Sequence of chain 2.C:
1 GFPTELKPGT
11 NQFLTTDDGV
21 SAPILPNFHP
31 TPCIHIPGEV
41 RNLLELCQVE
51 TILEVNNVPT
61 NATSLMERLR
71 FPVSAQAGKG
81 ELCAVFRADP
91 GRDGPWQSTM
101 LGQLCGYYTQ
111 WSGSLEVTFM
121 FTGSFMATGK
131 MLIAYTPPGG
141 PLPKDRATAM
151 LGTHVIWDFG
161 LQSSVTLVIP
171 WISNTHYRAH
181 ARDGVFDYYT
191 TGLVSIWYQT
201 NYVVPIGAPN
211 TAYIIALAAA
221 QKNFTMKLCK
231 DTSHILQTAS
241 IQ

A small-molecule ligand and the protein it binds are described below.
Small molecule (SMILES): CCO/N=C/c1ccc(OCC[C@@H](C)CCN2CCN(c3ccnc(N)c3)C2=O)cc1

Binding-site contacts:
Ligand atom CAS contacts residue TYR201 of chain 1.A at 3.7 Å (hydrophobic).
Ligand atom CAK contacts residue PHE155 of chain 1.A at 2.9 Å (hydrophobic).
Ligand atom NAC contacts residue ALA275 of chain 1.A at 3.5 Å.
Ligand atom CAJ contacts residue PHE135 of chain 1.A at 3.1 Å (hydrophobic).
Ligand atom CAA contacts residue SER178 of chain 1.A at 3.5 Å.
Ligand atom CAF contacts residue GLN202 of chain 1.A at 3.5 Å.
Ligand atom CBA contacts residue ILE111 of chain 1.A at 3.7 Å (hydrophobic).
Ligand atom CAG contacts residue ASN228 of chain 1.A at 3.3 Å.
Ligand atom OAD contacts residue ILE113 of chain 1.A at 3.1 Å (h-bond).
Ligand atom CAG contacts residue GLN202 of chain 1.A at 3.5 Å.
Ligand atom CAB contacts residue PHE131 of chain 1.A at 3.8 Å (hydrophobic).
Ligand atom OAV contacts residue VAL190 of chain 1.A at 3.9 Å.
Ligand atom CAS contacts residue ASN228 of chain 1.A at 3.8 Å.
Ligand atom CAA contacts residue PRO177 of chain 1.A at 3.5 Å (hydrophobic).
Ligand atom CAH contacts residue PHE135 of chain 1.A at 3.4 Å (hydrophobic).
Ligand atom CAZ contacts residue VAL192 of chain 1.A at 3.6 Å (hydrophobic).
Ligand atom CAN contacts residue PHE135 of chain 1.A at 3.4 Å (hydrophobic).
Ligand atom CAB contacts residue PHE135 of chain 1.A at 3.8 Å (hydrophobic).
Ligand atom CAR contacts residue TYR201 of chain 1.A at 3.2 Å (hydrophobic).
Ligand atom CAH contacts residue VAL192 of chain 1.A at 3.5 Å (hydrophobic).
Ligand atom CAF contacts residue TRP203 of chain 1.A at 3.7 Å (hydrophobic).
Ligand atom NAC contacts residue THR114 of chain 1.A at 3.1 Å (h-bond).
Ligand atom CAM contacts residue PHE155 of chain 1.A at 3.8 Å (hydrophobic).
Ligand atom CAY contacts residue THR114 of chain 1.A at 3.8 Å.
Ligand atom NAT contacts residue PHE155 of chain 1.A at 3.6 Å.
Ligand atom CAQ contacts residue ILE113 of chain 1.A at 3.9 Å (hydrophobic).
Ligand atom CAJ contacts residue VAL192 of chain 1.A at 3.7 Å (hydrophobic).
Ligand atom CAA contacts residue TYR153 of chain 1.A at 3.9 Å (hydrophobic).
Ligand atom OAW contacts residue MET195 of chain 1.A at 3.5 Å.
Ligand atom CAF contacts residue ASN228 of chain 1.A at 3.8 Å.
Ligand atom CAL contacts residue THR114 of chain 1.A at 3.8 Å.
Ligand atom NBE contacts residue TRP203 of chain 1.A at 3.8 Å.
Ligand atom CBB contacts residue ASN228 of chain 1.A at 3.7 Å.
Ligand atom OAW contacts residue ILE111 of chain 1.A at 3.2 Å.
Ligand atom OAD contacts residue ASP112 of chain 1.A at 3.4 Å.
Ligand atom CAE contacts residue PHE137 of chain 1.A at 3.9 Å (hydrophobic).
Ligand atom CAM contacts residue PRO177 of chain 1.A at 3.6 Å (hydrophobic).
Ligand atom CAA contacts residue VAL179 of chain 1.A at 3.1 Å (hydrophobic).
Ligand atom CAR contacts residue ASN228 of chain 1.A at 3.7 Å.
Ligand atom CAI contacts residue PHE155 of chain 1.A at 3.1 Å (hydrophobic).

Sequence of chain 1.C:
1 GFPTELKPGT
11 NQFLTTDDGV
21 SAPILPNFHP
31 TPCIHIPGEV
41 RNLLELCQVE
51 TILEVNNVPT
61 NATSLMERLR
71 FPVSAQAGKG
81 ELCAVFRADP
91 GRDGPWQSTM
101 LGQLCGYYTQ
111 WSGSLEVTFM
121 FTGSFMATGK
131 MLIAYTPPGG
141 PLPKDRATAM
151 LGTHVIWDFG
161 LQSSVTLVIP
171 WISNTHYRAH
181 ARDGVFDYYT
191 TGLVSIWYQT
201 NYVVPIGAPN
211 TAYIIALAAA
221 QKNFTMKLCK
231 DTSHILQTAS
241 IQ

Sequence of chain 1.A:
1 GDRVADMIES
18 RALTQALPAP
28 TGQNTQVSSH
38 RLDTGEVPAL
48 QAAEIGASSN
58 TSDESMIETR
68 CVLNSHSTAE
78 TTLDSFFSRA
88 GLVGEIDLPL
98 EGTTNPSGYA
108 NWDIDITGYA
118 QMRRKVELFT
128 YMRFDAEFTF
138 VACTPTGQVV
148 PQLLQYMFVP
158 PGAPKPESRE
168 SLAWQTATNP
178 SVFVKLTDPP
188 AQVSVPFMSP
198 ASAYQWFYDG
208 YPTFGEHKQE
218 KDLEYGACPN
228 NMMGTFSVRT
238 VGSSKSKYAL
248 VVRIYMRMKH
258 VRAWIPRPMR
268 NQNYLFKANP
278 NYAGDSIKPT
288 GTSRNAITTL